Sequence of chain 60.A:
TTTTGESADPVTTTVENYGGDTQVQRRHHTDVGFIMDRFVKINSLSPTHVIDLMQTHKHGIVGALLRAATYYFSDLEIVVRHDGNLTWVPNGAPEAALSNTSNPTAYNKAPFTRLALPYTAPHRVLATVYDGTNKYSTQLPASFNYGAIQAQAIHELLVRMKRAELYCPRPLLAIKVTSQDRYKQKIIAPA

Sequence of chain 60.B:
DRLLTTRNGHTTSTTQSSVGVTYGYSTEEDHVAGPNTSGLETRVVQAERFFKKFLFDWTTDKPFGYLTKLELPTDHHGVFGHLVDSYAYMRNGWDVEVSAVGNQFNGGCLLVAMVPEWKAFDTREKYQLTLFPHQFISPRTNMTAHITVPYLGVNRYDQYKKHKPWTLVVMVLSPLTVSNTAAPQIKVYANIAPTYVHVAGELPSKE

Sequence of chain 59.C:
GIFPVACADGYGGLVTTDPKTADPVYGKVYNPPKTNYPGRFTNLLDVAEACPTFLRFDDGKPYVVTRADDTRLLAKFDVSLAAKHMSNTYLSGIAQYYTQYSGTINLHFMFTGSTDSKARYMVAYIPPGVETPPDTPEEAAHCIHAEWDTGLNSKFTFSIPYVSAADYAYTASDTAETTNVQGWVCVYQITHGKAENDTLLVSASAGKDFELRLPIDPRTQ

The protein below binds the small molecule below.
Small molecule (SMILES): O=C(O)[C@@H]1O[C@@H](O[C@H]2[C@H](O)[C@@H](NS(=O)(=O)O)[C@@H](O)O[C@@H]2COS(=O)(=O)O)[C@H](OS(=O)(=O)O)[C@@H](O)[C@@H]1O[C@H]1O[C@H](COS(=O)(=O)O)[C@@H](O)[C@H](O)[C@H]1NS(=O)(=O)O

Binding-site contacts:
Ligand atom O6S contacts residue ARG56 of chain 59.C at 3.7 Å.
Ligand atom O6S contacts residue LYS193 of chain 60.A at 3.4 Å.
Ligand atom S2 contacts residue ARG56 of chain 59.C at 3.4 Å (salt-bridge).
Ligand atom C1 contacts residue ASP133 of chain 60.B at 4.0 Å.
Ligand atom O3 contacts residue LYS193 of chain 60.A at 2.8 Å (salt-bridge).
Ligand atom O6 contacts residue ARG135 of chain 60.B at 3.6 Å.
Ligand atom O3S contacts residue LYS193 of chain 60.A at 3.1 Å (salt-bridge).
Ligand atom O6B contacts residue LYS193 of chain 60.A at 4.1 Å.
Ligand atom C3 contacts residue ARG56 of chain 59.C at 3.9 Å.
Ligand atom O6 contacts residue LYS193 of chain 60.A at 3.5 Å.
Ligand atom O3 contacts residue ARG56 of chain 59.C at 3.9 Å.
Ligand atom S1 contacts residue ASP59 of chain 59.C at 3.7 Å.
Ligand atom O5S contacts residue ARG135 of chain 60.B at 3.6 Å.
Ligand atom O4S contacts residue ARG56 of chain 59.C at 2.5 Å (salt-bridge).
Ligand atom O5 contacts residue LYS193 of chain 60.A at 3.6 Å.
Ligand atom O2S contacts residue ASP58 of chain 59.C at 2.3 Å (salt-bridge).
Ligand atom O2S contacts residue ARG56 of chain 59.C at 4.1 Å.
Ligand atom O6S contacts residue ASN88 of chain 59.C at 3.9 Å.
Ligand atom S2 contacts residue ARG135 of chain 60.B at 4.0 Å.
Ligand atom O5S contacts residue ARG56 of chain 59.C at 3.6 Å (salt-bridge).
Ligand atom O5 contacts residue ARG135 of chain 60.B at 3.2 Å.
Ligand atom C5 contacts residue THR134 of chain 60.B at 3.9 Å.
Ligand atom O6S contacts residue ARG135 of chain 60.B at 3.7 Å.
Ligand atom C3 contacts residue LYS193 of chain 60.A at 3.6 Å.
Ligand atom O1 contacts residue ASP133 of chain 60.B at 4.1 Å.
Ligand atom O4 contacts residue THR195 of chain 60.A at 3.7 Å.
Ligand atom O5S contacts residue ASN88 of chain 59.C at 3.0 Å (h-bond).
Ligand atom S2 contacts residue ASN88 of chain 59.C at 4.0 Å.
Ligand atom O3 contacts residue ASP59 of chain 59.C at 4.0 Å.
Ligand atom O3S contacts residue THR134 of chain 60.B at 3.3 Å (h-bond).
Ligand atom O2S contacts residue ASP59 of chain 59.C at 3.2 Å.
Ligand atom O1S contacts residue ASP59 of chain 59.C at 3.0 Å.
Ligand atom S1 contacts residue ASP58 of chain 59.C at 3.7 Å.
Ligand atom C5 contacts residue ARG135 of chain 60.B at 4.1 Å.
Ligand atom C6 contacts residue THR134 of chain 60.B at 3.5 Å.
Ligand atom O1S contacts residue ASP58 of chain 59.C at 4.1 Å.
Ligand atom N2 contacts residue ARG56 of chain 59.C at 3.9 Å.
Ligand atom C4 contacts residue LYS193 of chain 60.A at 3.4 Å.
Ligand atom C6 contacts residue ARG135 of chain 60.B at 3.8 Å.
Ligand atom C2 contacts residue LYS193 of chain 60.A at 3.6 Å.